Sequence of chain 1.C:
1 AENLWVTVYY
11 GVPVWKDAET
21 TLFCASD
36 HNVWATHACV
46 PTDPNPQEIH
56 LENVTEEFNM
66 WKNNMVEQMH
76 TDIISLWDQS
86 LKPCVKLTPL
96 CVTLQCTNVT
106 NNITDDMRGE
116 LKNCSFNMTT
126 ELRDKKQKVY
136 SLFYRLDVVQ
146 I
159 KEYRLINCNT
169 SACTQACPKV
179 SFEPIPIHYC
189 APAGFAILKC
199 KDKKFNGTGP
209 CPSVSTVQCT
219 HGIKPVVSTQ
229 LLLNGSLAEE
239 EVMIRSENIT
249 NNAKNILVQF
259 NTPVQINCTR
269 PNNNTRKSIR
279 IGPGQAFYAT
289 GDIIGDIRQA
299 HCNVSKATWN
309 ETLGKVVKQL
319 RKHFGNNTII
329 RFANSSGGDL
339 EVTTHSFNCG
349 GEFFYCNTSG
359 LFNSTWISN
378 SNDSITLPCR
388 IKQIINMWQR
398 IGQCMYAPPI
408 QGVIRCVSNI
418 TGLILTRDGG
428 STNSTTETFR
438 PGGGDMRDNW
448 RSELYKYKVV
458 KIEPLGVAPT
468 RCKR

Binding-site contacts:
Ligand atom O7 contacts residue GLU181 of chain 1.C at 4.0 Å.
Ligand atom C5 contacts residue ASN232 of chain 1.C at 3.7 Å.
Ligand atom O5 contacts residue GLU181 of chain 1.C at 3.7 Å.
Ligand atom O5 contacts residue ASN232 of chain 1.C at 2.4 Å (h-bond).
Ligand atom C4 contacts residue VAL414 of chain 1.C at 3.9 Å (hydrophobic).
Ligand atom O7 contacts residue CYS413 of chain 1.C at 3.6 Å.
Ligand atom N2 contacts residue SER415 of chain 1.C at 3.1 Å (h-bond).
Ligand atom C4 contacts residue GLU181 of chain 1.C at 3.8 Å.
Ligand atom C6 contacts residue NAG1 of chain 1.X at 3.7 Å.
Ligand atom O6 contacts residue GLN408 of chain 1.C at 3.5 Å (h-bond).
Ligand atom O7 contacts residue ASN232 of chain 1.C at 4.0 Å.
Ligand atom C8 contacts residue ASN346 of chain 1.C at 3.8 Å.
Ligand atom C1 contacts residue SER415 of chain 1.C at 3.9 Å.
Ligand atom C5 contacts residue NAG1 of chain 1.X at 3.6 Å.
Ligand atom O7 contacts residue PRO182 of chain 1.C at 3.6 Å.
Ligand atom C6 contacts residue GLU181 of chain 1.C at 3.4 Å.
Ligand atom C2 contacts residue GLU181 of chain 1.C at 4.1 Å.
Ligand atom N2 contacts residue ASN232 of chain 1.C at 2.9 Å (h-bond).
Ligand atom O6 contacts residue GLY348 of chain 1.C at 3.5 Å.
Ligand atom O7 contacts residue VAL414 of chain 1.C at 3.1 Å (h-bond).
Ligand atom C6 contacts residue SER179 of chain 1.C at 3.1 Å.
Ligand atom O6 contacts residue GLU181 of chain 1.C at 3.6 Å.
Ligand atom C5 contacts residue GLU181 of chain 1.C at 3.9 Å.
Ligand atom C3 contacts residue ASN232 of chain 1.C at 3.8 Å.
Ligand atom O5 contacts residue NAG1 of chain 1.X at 3.4 Å.
Ligand atom C5 contacts residue VAL414 of chain 1.C at 3.4 Å (hydrophobic).
Ligand atom C8 contacts residue LEU231 of chain 1.C at 3.7 Å (hydrophobic).
Ligand atom C3 contacts residue SER415 of chain 1.C at 3.7 Å.
Ligand atom C3 contacts residue VAL414 of chain 1.C at 3.7 Å (hydrophobic).
Ligand atom C1 contacts residue ASN232 of chain 1.C at 1.4 Å.
Ligand atom C1 contacts residue NAG1 of chain 1.X at 4.0 Å.
Ligand atom C6 contacts residue GLN408 of chain 1.C at 3.7 Å.
Ligand atom O6 contacts residue SER179 of chain 1.C at 2.8 Å (h-bond).
Ligand atom C7 contacts residue ASN232 of chain 1.C at 3.6 Å.
Ligand atom O4 contacts residue VAL414 of chain 1.C at 3.8 Å.
Ligand atom C8 contacts residue VAL224 of chain 1.C at 3.8 Å (hydrophobic).
Ligand atom C2 contacts residue SER415 of chain 1.C at 3.7 Å.
Ligand atom O3 contacts residue GLU181 of chain 1.C at 3.8 Å.
Ligand atom C2 contacts residue ASN232 of chain 1.C at 2.5 Å.
Ligand atom C7 contacts residue SER415 of chain 1.C at 4.1 Å.

The protein below binds the small molecule below.
Small molecule (SMILES): CC(=O)N[C@H]1[C@H](O[C@H]2[C@H](O)[C@@H](NC(C)=O)CO[C@@H]2CO)O[C@H](CO)[C@@H](O[C@@H]2O[C@H](CO)[C@@H](O)[C@H](O[C@H]3O[C@H](CO)[C@@H](O)[C@H](O)[C@@H]3O[C@H]3O[C@H](CO)[C@@H](O)[C@H](O)[C@@H]3O)[C@@H]2O)[C@@H]1O